Sequence of chain 1.A:
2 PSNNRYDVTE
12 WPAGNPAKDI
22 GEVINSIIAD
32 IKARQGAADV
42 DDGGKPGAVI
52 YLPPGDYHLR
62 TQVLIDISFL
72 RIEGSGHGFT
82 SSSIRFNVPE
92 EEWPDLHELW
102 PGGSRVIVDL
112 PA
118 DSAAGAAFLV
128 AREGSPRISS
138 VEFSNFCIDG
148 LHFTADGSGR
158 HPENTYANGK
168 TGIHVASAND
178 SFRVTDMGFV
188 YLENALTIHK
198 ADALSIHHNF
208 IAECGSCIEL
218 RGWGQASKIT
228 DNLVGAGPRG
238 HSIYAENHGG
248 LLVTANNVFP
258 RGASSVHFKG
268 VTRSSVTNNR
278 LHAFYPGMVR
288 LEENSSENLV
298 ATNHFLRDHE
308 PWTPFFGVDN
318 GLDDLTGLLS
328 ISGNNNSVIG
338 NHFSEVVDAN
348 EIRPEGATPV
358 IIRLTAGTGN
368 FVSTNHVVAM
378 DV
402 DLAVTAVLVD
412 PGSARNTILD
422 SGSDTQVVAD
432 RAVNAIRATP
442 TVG

Binding-site contacts:
Ligand atom C2 contacts residue PRO308 of chain 1.A at 3.8 Å (hydrophobic).
Ligand atom O2 contacts residue PRO308 of chain 1.A at 3.8 Å.
Ligand atom O1 contacts residue TRP309 of chain 1.A at 3.4 Å.
Ligand atom O5 contacts residue ARG258 of chain 1.A at 3.0 Å (salt-bridge).
Ligand atom C6 contacts residue GLN222 of chain 1.B at 3.6 Å.
Ligand atom C2 contacts residue ARG258 of chain 1.A at 4.0 Å.
Ligand atom O1 contacts residue GLU210 of chain 1.A at 4.0 Å.
Ligand atom C1 contacts residue SER84 of chain 1.A at 3.5 Å.
Ligand atom C4 contacts residue ARG134 of chain 1.B at 3.9 Å.
Ligand atom C6 contacts residue PRO257 of chain 1.A at 3.5 Å (hydrophobic).
Ligand atom O6 contacts residue GLN222 of chain 1.B at 4.0 Å.
Ligand atom O1 contacts residue ARG258 of chain 1.A at 2.9 Å (salt-bridge).
Ligand atom O6 contacts residue PHE256 of chain 1.A at 4.0 Å.
Ligand atom O3 contacts residue ARG134 of chain 1.B at 3.3 Å (salt-bridge).
Ligand atom C1 contacts residue ARG258 of chain 1.A at 4.0 Å.
Ligand atom C6 contacts residue GLN222 of chain 1.B at 3.8 Å.
Ligand atom O4 contacts residue PHE256 of chain 1.A at 3.8 Å.
Ligand atom C2 contacts residue GLU210 of chain 1.A at 4.0 Å.
Ligand atom O6 contacts residue GLN222 of chain 1.B at 3.3 Å.
Ligand atom O4 contacts residue ASP199 of chain 1.B at 3.4 Å.
Ligand atom C4 contacts residue PHE256 of chain 1.A at 4.0 Å (hydrophobic).
Ligand atom O4 contacts residue ARG134 of chain 1.B at 3.0 Å (salt-bridge).
Ligand atom O3 contacts residue PRO308 of chain 1.A at 3.7 Å.
Ligand atom O6 contacts residue PRO257 of chain 1.A at 3.6 Å.
Ligand atom O6 contacts residue PHE281 of chain 1.A at 3.2 Å.
Ligand atom C5 contacts residue ARG258 of chain 1.A at 3.6 Å.
Ligand atom O4 contacts residue ARG258 of chain 1.A at 4.0 Å.
Ligand atom O6 contacts residue ARG258 of chain 1.A at 3.8 Å.
Ligand atom C1 contacts residue GLU210 of chain 1.A at 3.7 Å.
Ligand atom O3 contacts residue ILE85 of chain 1.A at 3.5 Å.
Ligand atom O4 contacts residue ASP177 of chain 1.B at 3.9 Å.
Ligand atom O2 contacts residue TRP309 of chain 1.A at 3.7 Å.
Ligand atom O3 contacts residue GLU210 of chain 1.A at 2.6 Å (salt-bridge).
Ligand atom C3 contacts residue GLU210 of chain 1.A at 3.4 Å.
Ligand atom C1 contacts residue TRP309 of chain 1.A at 3.7 Å (hydrophobic).
Ligand atom C5 contacts residue PRO257 of chain 1.A at 3.4 Å (hydrophobic).
Ligand atom O4 contacts residue PRO257 of chain 1.A at 2.6 Å (h-bond).
Ligand atom O1 contacts residue SER84 of chain 1.A at 2.7 Å (h-bond).
Ligand atom O6 contacts residue ALA223 of chain 1.B at 4.0 Å.
Ligand atom C4 contacts residue PRO257 of chain 1.A at 3.3 Å (hydrophobic).

Sequence of chain 1.B:
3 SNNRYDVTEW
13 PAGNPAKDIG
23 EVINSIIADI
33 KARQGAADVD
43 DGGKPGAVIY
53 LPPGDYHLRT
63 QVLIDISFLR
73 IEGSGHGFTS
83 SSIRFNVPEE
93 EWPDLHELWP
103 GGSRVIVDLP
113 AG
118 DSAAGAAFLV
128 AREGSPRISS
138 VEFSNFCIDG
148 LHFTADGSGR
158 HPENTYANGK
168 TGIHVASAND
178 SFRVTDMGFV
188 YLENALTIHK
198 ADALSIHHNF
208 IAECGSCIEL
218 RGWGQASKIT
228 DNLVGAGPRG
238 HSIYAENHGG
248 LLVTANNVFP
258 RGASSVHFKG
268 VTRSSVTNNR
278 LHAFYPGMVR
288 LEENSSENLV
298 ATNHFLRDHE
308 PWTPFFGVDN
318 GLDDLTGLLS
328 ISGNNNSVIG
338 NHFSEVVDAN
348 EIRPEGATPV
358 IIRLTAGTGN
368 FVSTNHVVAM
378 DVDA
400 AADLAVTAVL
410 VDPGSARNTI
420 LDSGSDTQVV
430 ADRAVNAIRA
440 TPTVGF

The protein below binds the small molecule below.
Small molecule (SMILES): OC[C@H]1O[C@@](CO)(OC[C@@]2(O[C@H]3O[C@H](CO)[C@@H](O)[C@H](O)[C@H]3O)O[C@H](CO)[C@@H](O)[C@@H]2O)[C@@H](O)[C@@H]1O